Binding-site contacts:
Ligand atom C contacts residue PHE10 of chain 1.A at 3.7 Å (hydrophobic).
Ligand atom CD1 contacts residue PHE10 of chain 1.A at 3.7 Å (hydrophobic).
Ligand atom CE3 contacts residue ILE8 of chain 1.A at 3.5 Å (hydrophobic).
Ligand atom C contacts residue GLN9 of chain 1.A at 3.5 Å.
Ligand atom O contacts residue THR11 of chain 1.A at 3.2 Å (h-bond).
Ligand atom CZ2 contacts residue PHE10 of chain 1.A at 3.9 Å (hydrophobic).
Ligand atom CE2 contacts residue THR119 of chain 2.A at 3.6 Å.
Ligand atom CE3 contacts residue PHE10 of chain 1.A at 3.6 Å (hydrophobic).
Ligand atom CE2 contacts residue PHE10 of chain 1.A at 3.5 Å (hydrophobic).
Ligand atom CZ2 contacts residue HIS115 of chain 2.A at 3.5 Å.
Ligand atom CZ3 contacts residue PHE10 of chain 1.A at 3.8 Å (hydrophobic).
Ligand atom NE1 contacts residue HIS115 of chain 2.A at 3.2 Å (h-bond).
Ligand atom CZ3 contacts residue LEU94 of chain 2.A at 3.9 Å (hydrophobic).
Ligand atom CG2 contacts residue GLN9 of chain 1.A at 3.7 Å.
Ligand atom CZ3 contacts residue ILE8 of chain 1.A at 3.8 Å (hydrophobic).
Ligand atom CB contacts residue ARG93 of chain 2.A at 3.7 Å.
Ligand atom CD1 contacts residue THR119 of chain 2.A at 3.8 Å.
Ligand atom CD2 contacts residue PHE10 of chain 1.A at 3.8 Å (hydrophobic).
Ligand atom CG contacts residue ARG93 of chain 2.A at 3.7 Å.
Ligand atom N contacts residue GLN9 of chain 1.A at 2.8 Å (h-bond).
Ligand atom CD contacts residue CYS7 of chain 1.A at 3.3 Å (hydrophobic).
Ligand atom CE3 contacts residue GLN9 of chain 1.A at 3.5 Å.
Ligand atom O contacts residue GLN9 of chain 1.A at 2.9 Å (h-bond).
Ligand atom CG1 contacts residue THR11 of chain 1.A at 3.5 Å.
Ligand atom CB contacts residue GLN9 of chain 1.A at 3.7 Å.
Ligand atom O contacts residue GLN9 of chain 1.A at 3.8 Å.
Ligand atom CZ2 contacts residue VAL116 of chain 2.A at 3.9 Å (hydrophobic).
Ligand atom CZ2 contacts residue THR119 of chain 2.A at 3.7 Å.
Ligand atom O contacts residue ILE8 of chain 1.A at 3.5 Å.
Ligand atom CA contacts residue GLN9 of chain 1.A at 3.3 Å.
Ligand atom CH2 contacts residue PHE10 of chain 1.A at 3.8 Å (hydrophobic).
Ligand atom NE1 contacts residue PHE10 of chain 1.A at 3.4 Å.
Ligand atom CH2 contacts residue PHE88 of chain 2.A at 3.5 Å (hydrophobic).
Ligand atom O contacts residue PHE10 of chain 1.A at 3.3 Å.
Ligand atom CG2 contacts residue THR11 of chain 1.A at 3.7 Å.
Ligand atom CA contacts residue GLN9 of chain 1.A at 3.9 Å.
Ligand atom CZ3 contacts residue PHE88 of chain 2.A at 3.8 Å (hydrophobic).
Ligand atom NE1 contacts residue THR119 of chain 2.A at 3.5 Å.
Ligand atom CG contacts residue CYS7 of chain 1.A at 3.8 Å (hydrophobic).
Ligand atom CE2 contacts residue HIS115 of chain 2.A at 3.7 Å.

Sequence of chain 2.A:
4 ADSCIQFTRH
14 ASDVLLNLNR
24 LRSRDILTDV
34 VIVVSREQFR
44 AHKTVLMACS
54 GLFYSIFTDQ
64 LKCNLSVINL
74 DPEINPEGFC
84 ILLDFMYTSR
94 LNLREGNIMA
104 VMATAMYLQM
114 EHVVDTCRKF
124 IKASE

This small molecule binds to this protein.
Small molecule (SMILES): CC[C@H](C)[C@H](NC(=O)[C@@H](NC(=O)[C@H](CC1=c2ccccc2=NC1)NC(C)=O)C(C)C)C(=O)N1CCC[C@H]1C(N)=O

Sequence of chain 1.A:
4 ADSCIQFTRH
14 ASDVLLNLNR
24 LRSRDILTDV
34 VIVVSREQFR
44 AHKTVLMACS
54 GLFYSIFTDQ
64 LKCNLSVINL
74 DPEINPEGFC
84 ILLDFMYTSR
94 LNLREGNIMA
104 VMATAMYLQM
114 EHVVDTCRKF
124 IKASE